Binding-site contacts:
Ligand atom C6 contacts residue TRP330 of chain 1.B at 4.0 Å (hydrophobic).
Ligand atom O5 contacts residue PHE371 of chain 1.B at 3.9 Å.
Ligand atom O4 contacts residue PHE371 of chain 1.B at 2.5 Å (h-bond).
Ligand atom C8 contacts residue TYR183 of chain 1.B at 3.5 Å (hydrophobic).
Ligand atom O5 contacts residue TRP50 of chain 1.B at 4.0 Å.
Ligand atom O6 contacts residue HIS382 of chain 1.B at 4.1 Å.
Ligand atom C6 contacts residue LEU372 of chain 1.B at 3.9 Å (hydrophobic).
Ligand atom O4 contacts residue LEU372 of chain 1.B at 3.6 Å.
Ligand atom C4 contacts residue PHE371 of chain 1.B at 3.7 Å (hydrophobic).
Ligand atom C6 contacts residue HIS382 of chain 1.B at 3.9 Å.
Ligand atom C3 contacts residue ALA329 of chain 1.B at 3.5 Å (hydrophobic).
Ligand atom O3 contacts residue GLU356 of chain 1.B at 3.3 Å (salt-bridge).
Ligand atom C5 contacts residue ASN84 of chain 1.B at 3.7 Å.
Ligand atom O3 contacts residue THR328 of chain 1.B at 3.2 Å.
Ligand atom C8 contacts residue TRP50 of chain 1.B at 3.4 Å (hydrophobic).
Ligand atom C4 contacts residue HIS359 of chain 1.B at 4.0 Å.
Ligand atom C5 contacts residue LEU54 of chain 1.B at 3.7 Å (hydrophobic).
Ligand atom C3 contacts residue ASN84 of chain 1.B at 3.8 Å.
Ligand atom O3 contacts residue PRO327 of chain 1.B at 3.9 Å.
Ligand atom O7 contacts residue ASN84 of chain 1.B at 3.0 Å (h-bond).
Ligand atom C3 contacts residue THR328 of chain 1.B at 4.0 Å.
Ligand atom C2 contacts residue ASN84 of chain 1.B at 2.5 Å.
Ligand atom C8 contacts residue ASN84 of chain 1.B at 4.0 Å.
Ligand atom C1 contacts residue ASN84 of chain 1.B at 1.4 Å.
Ligand atom C2 contacts residue THR328 of chain 1.B at 4.1 Å.
Ligand atom O6 contacts residue ALA329 of chain 1.B at 3.1 Å (h-bond).
Ligand atom O3 contacts residue ALA329 of chain 1.B at 3.0 Å (h-bond).
Ligand atom O4 contacts residue ALA329 of chain 1.B at 3.4 Å.
Ligand atom O3 contacts residue ARG374 of chain 1.B at 3.1 Å (salt-bridge).
Ligand atom C4 contacts residue LEU372 of chain 1.B at 3.7 Å (hydrophobic).
Ligand atom O4 contacts residue HIS359 of chain 1.B at 3.0 Å.
Ligand atom O5 contacts residue LEU54 of chain 1.B at 3.8 Å.
Ligand atom C7 contacts residue ASN84 of chain 1.B at 3.4 Å.
Ligand atom C6 contacts residue PHE371 of chain 1.B at 3.5 Å (hydrophobic).
Ligand atom C6 contacts residue LEU54 of chain 1.B at 3.7 Å (hydrophobic).
Ligand atom O4 contacts residue THR328 of chain 1.B at 3.7 Å.
Ligand atom O5 contacts residue ASN84 of chain 1.B at 2.4 Å (h-bond).
Ligand atom N2 contacts residue ASN84 of chain 1.B at 2.9 Å (h-bond).
Ligand atom O3 contacts residue ASN375 of chain 1.B at 3.2 Å.
Ligand atom O6 contacts residue TRP330 of chain 1.B at 3.9 Å.

The small molecule below binds the protein below.
Small molecule (SMILES): CC(=O)N[C@H]1[C@H](O[C@H]2[C@H](O)[C@@H](NC(C)=O)CO[C@@H]2CO[C@@H]2O[C@@H](C)[C@@H](O)[C@@H](O)[C@@H]2O)O[C@H](CO)[C@@H](O[C@@H]2O[C@H](CO)[C@@H](O)[C@H](O[C@H]3O[C@H](CO)[C@@H](O)[C@H](O)[C@@H]3O)[C@@H]2O)[C@@H]1O

Sequence of chain 1.B:
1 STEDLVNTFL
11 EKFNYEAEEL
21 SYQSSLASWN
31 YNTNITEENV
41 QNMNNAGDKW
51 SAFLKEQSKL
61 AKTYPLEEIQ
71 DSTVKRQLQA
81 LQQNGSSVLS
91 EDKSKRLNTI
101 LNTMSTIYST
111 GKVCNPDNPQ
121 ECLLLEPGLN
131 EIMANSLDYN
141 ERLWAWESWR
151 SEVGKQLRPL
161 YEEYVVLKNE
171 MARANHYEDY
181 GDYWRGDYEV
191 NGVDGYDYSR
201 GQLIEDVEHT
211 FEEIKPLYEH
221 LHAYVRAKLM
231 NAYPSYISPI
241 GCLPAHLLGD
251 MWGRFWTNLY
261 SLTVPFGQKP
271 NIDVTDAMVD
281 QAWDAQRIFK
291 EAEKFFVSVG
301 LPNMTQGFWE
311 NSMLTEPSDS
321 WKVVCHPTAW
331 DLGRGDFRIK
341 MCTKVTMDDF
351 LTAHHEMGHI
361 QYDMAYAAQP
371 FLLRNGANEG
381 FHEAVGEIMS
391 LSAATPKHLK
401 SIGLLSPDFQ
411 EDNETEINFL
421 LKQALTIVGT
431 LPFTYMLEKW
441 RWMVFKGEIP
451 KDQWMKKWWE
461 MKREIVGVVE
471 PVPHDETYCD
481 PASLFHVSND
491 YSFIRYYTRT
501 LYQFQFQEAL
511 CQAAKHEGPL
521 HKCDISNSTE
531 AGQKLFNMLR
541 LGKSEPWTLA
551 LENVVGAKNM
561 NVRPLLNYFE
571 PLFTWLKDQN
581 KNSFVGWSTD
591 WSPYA